A small-molecule ligand and the protein it binds are described below.
Small molecule (SMILES): CC(=O)N[C@@H]1[C@@H](O)[C@H](O)[C@@H](CO)O[C@H]1O

Binding-site contacts:
Ligand atom N2 contacts residue ASN343 of chain 1.C at 2.8 Å (h-bond).
Ligand atom C2 contacts residue ASN343 of chain 1.C at 2.4 Å.
Ligand atom C4 contacts residue ASN343 of chain 1.C at 4.2 Å.
Ligand atom O7 contacts residue SER371 of chain 1.C at 3.8 Å.
Ligand atom O5 contacts residue ASN343 of chain 1.C at 2.4 Å (h-bond).
Ligand atom C1 contacts residue ASN343 of chain 1.C at 1.4 Å.
Ligand atom C7 contacts residue ASN343 of chain 1.C at 3.4 Å.
Ligand atom C3 contacts residue ASN343 of chain 1.C at 3.8 Å.
Ligand atom C8 contacts residue SER371 of chain 1.C at 3.3 Å.
Ligand atom O7 contacts residue ASN343 of chain 1.C at 3.6 Å (h-bond).
Ligand atom C7 contacts residue SER371 of chain 1.C at 4.0 Å.
Ligand atom C5 contacts residue ASN343 of chain 1.C at 3.7 Å.
Ligand atom C8 contacts residue ASN343 of chain 1.C at 4.4 Å.

Sequence of chain 1.C:
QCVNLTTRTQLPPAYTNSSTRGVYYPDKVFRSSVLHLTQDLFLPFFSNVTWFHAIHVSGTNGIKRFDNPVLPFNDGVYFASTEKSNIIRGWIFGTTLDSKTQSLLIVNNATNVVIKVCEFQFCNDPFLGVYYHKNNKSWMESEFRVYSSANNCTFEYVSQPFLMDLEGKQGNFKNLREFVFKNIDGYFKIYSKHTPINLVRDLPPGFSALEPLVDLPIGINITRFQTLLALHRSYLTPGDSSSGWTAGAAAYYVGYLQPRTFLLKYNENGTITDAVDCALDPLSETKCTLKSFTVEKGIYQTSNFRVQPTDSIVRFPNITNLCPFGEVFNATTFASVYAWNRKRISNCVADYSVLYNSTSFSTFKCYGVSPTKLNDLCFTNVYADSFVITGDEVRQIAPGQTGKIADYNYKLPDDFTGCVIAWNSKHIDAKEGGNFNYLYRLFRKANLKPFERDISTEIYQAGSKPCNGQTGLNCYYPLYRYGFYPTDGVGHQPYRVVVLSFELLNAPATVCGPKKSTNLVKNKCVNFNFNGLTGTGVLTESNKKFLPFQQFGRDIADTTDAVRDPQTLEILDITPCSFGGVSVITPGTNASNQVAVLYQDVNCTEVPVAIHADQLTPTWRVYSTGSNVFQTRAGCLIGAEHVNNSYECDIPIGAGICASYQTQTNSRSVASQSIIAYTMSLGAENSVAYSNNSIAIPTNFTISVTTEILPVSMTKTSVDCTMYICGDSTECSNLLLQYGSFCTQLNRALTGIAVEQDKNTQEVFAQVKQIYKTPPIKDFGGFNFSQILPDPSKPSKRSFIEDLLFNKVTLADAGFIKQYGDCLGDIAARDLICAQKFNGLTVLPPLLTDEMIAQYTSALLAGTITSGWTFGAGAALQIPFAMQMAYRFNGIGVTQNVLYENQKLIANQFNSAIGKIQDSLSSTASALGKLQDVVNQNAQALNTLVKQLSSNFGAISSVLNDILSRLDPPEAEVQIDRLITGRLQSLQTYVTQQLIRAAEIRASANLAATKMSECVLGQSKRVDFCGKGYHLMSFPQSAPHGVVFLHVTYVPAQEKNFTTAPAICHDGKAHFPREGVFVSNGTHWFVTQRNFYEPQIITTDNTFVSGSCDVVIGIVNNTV